Sequence of chain 1.A:
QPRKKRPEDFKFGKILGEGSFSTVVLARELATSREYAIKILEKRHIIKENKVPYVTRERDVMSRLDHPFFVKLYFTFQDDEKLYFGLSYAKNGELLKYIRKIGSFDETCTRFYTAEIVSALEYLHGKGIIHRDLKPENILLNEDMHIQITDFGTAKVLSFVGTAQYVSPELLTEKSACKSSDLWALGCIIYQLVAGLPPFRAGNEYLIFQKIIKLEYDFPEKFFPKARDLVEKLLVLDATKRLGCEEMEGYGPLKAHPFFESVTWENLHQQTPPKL

This protein binds this small molecule.
Small molecule (SMILES): O=C1NCCc2ccccc21

Binding-site contacts:
Ligand atom C1 contacts residue LEU16 of chain 1.A at 4.5 Å (hydrophobic).
Ligand atom C9 contacts residue LEU140 of chain 1.A at 3.6 Å (hydrophobic).
Ligand atom C3 contacts residue VAL24 of chain 1.A at 3.9 Å (hydrophobic).
Ligand atom O11 contacts residue LEU140 of chain 1.A at 3.9 Å.
Ligand atom O11 contacts residue TYR89 of chain 1.A at 3.8 Å.
Ligand atom C7 contacts residue THR150 of chain 1.A at 4.4 Å.
Ligand atom C5 contacts residue LEU87 of chain 1.A at 4.3 Å (hydrophobic).
Ligand atom C8 contacts residue LEU140 of chain 1.A at 3.6 Å (hydrophobic).
Ligand atom N10 contacts residue LEU140 of chain 1.A at 4.1 Å.
Ligand atom C6 contacts residue SER88 of chain 1.A at 3.6 Å.
Ligand atom C4 contacts residue LEU16 of chain 1.A at 3.9 Å (hydrophobic).
Ligand atom O11 contacts residue LEU16 of chain 1.A at 4.4 Å.
Ligand atom C4 contacts residue LEU140 of chain 1.A at 4.1 Å (hydrophobic).
Ligand atom O11 contacts residue ALA37 of chain 1.A at 3.8 Å.
Ligand atom N10 contacts residue ALA37 of chain 1.A at 3.4 Å.
Ligand atom C2 contacts residue VAL24 of chain 1.A at 4.4 Å (hydrophobic).
Ligand atom N10 contacts residue ALA90 of chain 1.A at 4.3 Å.
Ligand atom O11 contacts residue SER88 of chain 1.A at 4.0 Å.
Ligand atom C6 contacts residue LEU87 of chain 1.A at 3.7 Å (hydrophobic).
Ligand atom C5 contacts residue THR150 of chain 1.A at 3.4 Å.
Ligand atom C8 contacts residue ALA37 of chain 1.A at 4.3 Å (hydrophobic).
Ligand atom C2 contacts residue GLY17 of chain 1.A at 4.3 Å.
Ligand atom C9 contacts residue SER88 of chain 1.A at 3.8 Å.
Ligand atom C6 contacts residue VAL71 of chain 1.A at 4.3 Å (hydrophobic).
Ligand atom C2 contacts residue LEU16 of chain 1.A at 3.7 Å (hydrophobic).
Ligand atom C6 contacts residue ALA37 of chain 1.A at 3.9 Å (hydrophobic).
Ligand atom C7 contacts residue LEU140 of chain 1.A at 3.8 Å (hydrophobic).
Ligand atom C7 contacts residue VAL24 of chain 1.A at 4.2 Å (hydrophobic).
Ligand atom O11 contacts residue ALA90 of chain 1.A at 3.1 Å (h-bond).
Ligand atom C1 contacts residue GLY17 of chain 1.A at 4.3 Å.
Ligand atom N10 contacts residue TYR89 of chain 1.A at 4.3 Å.
Ligand atom C9 contacts residue ALA90 of chain 1.A at 4.0 Å (hydrophobic).
Ligand atom C4 contacts residue VAL24 of chain 1.A at 4.3 Å (hydrophobic).
Ligand atom C9 contacts residue ALA37 of chain 1.A at 3.6 Å (hydrophobic).
Ligand atom N10 contacts residue GLN148 of chain 1.A at 4.3 Å.
Ligand atom C1 contacts residue VAL24 of chain 1.A at 4.0 Å (hydrophobic).
Ligand atom C5 contacts residue LEU140 of chain 1.A at 4.0 Å (hydrophobic).
Ligand atom C6 contacts residue THR150 of chain 1.A at 4.3 Å.
Ligand atom N10 contacts residue SER88 of chain 1.A at 2.9 Å (h-bond).
Ligand atom C8 contacts residue VAL24 of chain 1.A at 4.2 Å (hydrophobic).